Sequence of chain 1.E:
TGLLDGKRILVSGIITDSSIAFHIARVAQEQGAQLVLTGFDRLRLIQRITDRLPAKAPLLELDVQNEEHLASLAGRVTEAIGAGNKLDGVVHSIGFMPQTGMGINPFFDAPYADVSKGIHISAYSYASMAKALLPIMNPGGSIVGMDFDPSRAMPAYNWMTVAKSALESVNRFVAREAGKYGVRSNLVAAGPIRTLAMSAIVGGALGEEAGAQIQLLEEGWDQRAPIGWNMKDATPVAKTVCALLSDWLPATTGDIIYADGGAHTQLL

A small-molecule ligand and the protein it binds are described below.
Small molecule (SMILES): Cc1ccccc1Oc1ccc(Cn2cc(-c3ccccc3)nn2)cc1O

Binding-site contacts:
Ligand atom C1 contacts residue ALA218 of chain 1.E at 3.4 Å (hydrophobic).
Ligand atom O2 contacts residue NAD1 of chain 1.R at 2.5 Å (h-bond).
Ligand atom C3 contacts residue GLY116 of chain 1.E at 3.6 Å.
Ligand atom C1 contacts residue NAD1 of chain 1.R at 3.7 Å.
Ligand atom C19 contacts residue LEU238 of chain 1.E at 3.8 Å (hydrophobic).
Ligand atom C21 contacts residue NAD1 of chain 1.R at 3.5 Å.
Ligand atom C12 contacts residue NAD1 of chain 1.R at 3.2 Å.
Ligand atom C18 contacts residue LEU237 of chain 1.E at 3.7 Å (hydrophobic).
Ligand atom C7 contacts residue NAD1 of chain 1.R at 3.8 Å.
Ligand atom C12 contacts residue PHE169 of chain 1.E at 3.7 Å (hydrophobic).
Ligand atom C10 contacts residue NAD1 of chain 1.R at 3.3 Å.
Ligand atom N3 contacts residue MET219 of chain 1.E at 3.8 Å.
Ligand atom C11 contacts residue NAD1 of chain 1.R at 3.2 Å.
Ligand atom O2 contacts residue TYR178 of chain 1.E at 2.5 Å (h-bond).
Ligand atom C4 contacts residue MET118 of chain 1.E at 3.6 Å (hydrophobic).
Ligand atom C21 contacts residue TYR178 of chain 1.E at 3.5 Å (hydrophobic).
Ligand atom O1 contacts residue NAD1 of chain 1.R at 3.2 Å (h-bond).
Ligand atom C22 contacts residue TYR178 of chain 1.E at 3.4 Å (hydrophobic).
Ligand atom C15 contacts residue VAL223 of chain 1.E at 3.8 Å (hydrophobic).
Ligand atom C5 contacts residue MET123 of chain 1.E at 3.7 Å (hydrophobic).
Ligand atom N2 contacts residue VAL223 of chain 1.E at 3.6 Å.
Ligand atom C13 contacts residue PHE169 of chain 1.E at 3.5 Å (hydrophobic).
Ligand atom C3 contacts residue PHE117 of chain 1.E at 3.6 Å (hydrophobic).
Ligand atom C10 contacts residue MET219 of chain 1.E at 3.7 Å (hydrophobic).
Ligand atom C20 contacts residue ALA177 of chain 1.E at 3.8 Å (hydrophobic).
Ligand atom C22 contacts residue NAD1 of chain 1.R at 3.4 Å.
Ligand atom C8 contacts residue NAD1 of chain 1.R at 3.5 Å.
Ligand atom C9 contacts residue NAD1 of chain 1.R at 3.6 Å.
Ligand atom N3 contacts residue GLN234 of chain 1.E at 3.6 Å (h-bond).
Ligand atom O2 contacts residue LYS185 of chain 1.E at 3.8 Å.
Ligand atom C3 contacts residue ALA218 of chain 1.E at 3.8 Å (hydrophobic).
Ligand atom C14 contacts residue VAL223 of chain 1.E at 3.9 Å (hydrophobic).
Ligand atom C7 contacts residue ALA218 of chain 1.E at 3.6 Å (hydrophobic).
Ligand atom N2 contacts residue GLN234 of chain 1.E at 3.1 Å (h-bond).
Ligand atom C16 contacts residue MET175 of chain 1.E at 3.8 Å (hydrophobic).
Ligand atom C9 contacts residue MET219 of chain 1.E at 3.8 Å (hydrophobic).
Ligand atom C2 contacts residue ALA218 of chain 1.E at 3.4 Å (hydrophobic).
Ligand atom C16 contacts residue PRO176 of chain 1.E at 3.3 Å (hydrophobic).
Ligand atom C17 contacts residue LEU238 of chain 1.E at 3.8 Å (hydrophobic).
Ligand atom C1 contacts residue GLY116 of chain 1.E at 3.4 Å.